The small molecule below binds the protein below.
Small molecule (SMILES): O=P(O)(O)O[C@@H]1[C@H](O)[C@H](O)[C@@H](OP(=O)(O)O)[C@H](OP(=O)(O)O)[C@H]1O

Binding-site contacts:
Ligand atom C5 contacts residue LYS569 of chain 1.A at 4.0 Å.
Ligand atom O1 contacts residue ARG568 of chain 1.A at 2.9 Å (salt-bridge).
Ligand atom C4 contacts residue LYS569 of chain 1.A at 4.2 Å.
Ligand atom O5 contacts residue TYR567 of chain 1.A at 4.0 Å.
Ligand atom C2 contacts residue ARG270 of chain 1.A at 4.2 Å.
Ligand atom O4 contacts residue ARG266 of chain 1.A at 4.1 Å.
Ligand atom O5 contacts residue LYS569 of chain 1.A at 3.3 Å.
Ligand atom O52 contacts residue TYR567 of chain 1.A at 2.2 Å (h-bond).
Ligand atom O53 contacts residue TYR567 of chain 1.A at 3.5 Å (h-bond).
Ligand atom O11 contacts residue ARG568 of chain 1.A at 2.6 Å (salt-bridge).
Ligand atom O52 contacts residue ARG510 of chain 1.A at 2.5 Å (salt-bridge).
Ligand atom O51 contacts residue LYS507 of chain 1.A at 3.9 Å.
Ligand atom O41 contacts residue LYS569 of chain 1.A at 3.7 Å.
Ligand atom P4 contacts residue THR268 of chain 1.A at 4.3 Å.
Ligand atom O43 contacts residue THR268 of chain 1.A at 3.1 Å (h-bond).
Ligand atom O6 contacts residue TYR567 of chain 1.A at 3.7 Å.
Ligand atom O52 contacts residue LYS569 of chain 1.A at 4.0 Å.
Ligand atom O42 contacts residue LEU269 of chain 1.A at 3.5 Å (h-bond).
Ligand atom O5 contacts residue ARG510 of chain 1.A at 4.3 Å.
Ligand atom P4 contacts residue LEU269 of chain 1.A at 4.3 Å.
Ligand atom P5 contacts residue LYS507 of chain 1.A at 3.9 Å.
Ligand atom O3 contacts residue ARG568 of chain 1.A at 3.1 Å (salt-bridge).
Ligand atom O43 contacts residue THR267 of chain 1.A at 4.2 Å.
Ligand atom O12 contacts residue ARG503 of chain 1.A at 3.8 Å.
Ligand atom O2 contacts residue ARG568 of chain 1.A at 4.3 Å.
Ligand atom O53 contacts residue LYS507 of chain 1.A at 3.5 Å.
Ligand atom O43 contacts residue LEU269 of chain 1.A at 3.7 Å.
Ligand atom P5 contacts residue ARG510 of chain 1.A at 3.9 Å.
Ligand atom O52 contacts residue LYS507 of chain 1.A at 3.6 Å.
Ligand atom P5 contacts residue TYR567 of chain 1.A at 3.3 Å.
Ligand atom O41 contacts residue ARG266 of chain 1.A at 2.8 Å (salt-bridge).
Ligand atom O6 contacts residue ARG503 of chain 1.A at 4.1 Å.
Ligand atom O43 contacts residue ARG266 of chain 1.A at 2.5 Å (salt-bridge).
Ligand atom C1 contacts residue ARG568 of chain 1.A at 4.2 Å.
Ligand atom C6 contacts residue LYS569 of chain 1.A at 4.0 Å.
Ligand atom O13 contacts residue ARG568 of chain 1.A at 4.1 Å.
Ligand atom O4 contacts residue ARG270 of chain 1.A at 3.8 Å.
Ligand atom P1 contacts residue ARG568 of chain 1.A at 3.3 Å.
Ligand atom P4 contacts residue ARG266 of chain 1.A at 3.2 Å.
Ligand atom O43 contacts residue ARG270 of chain 1.A at 4.3 Å.

Sequence of chain 1.A:
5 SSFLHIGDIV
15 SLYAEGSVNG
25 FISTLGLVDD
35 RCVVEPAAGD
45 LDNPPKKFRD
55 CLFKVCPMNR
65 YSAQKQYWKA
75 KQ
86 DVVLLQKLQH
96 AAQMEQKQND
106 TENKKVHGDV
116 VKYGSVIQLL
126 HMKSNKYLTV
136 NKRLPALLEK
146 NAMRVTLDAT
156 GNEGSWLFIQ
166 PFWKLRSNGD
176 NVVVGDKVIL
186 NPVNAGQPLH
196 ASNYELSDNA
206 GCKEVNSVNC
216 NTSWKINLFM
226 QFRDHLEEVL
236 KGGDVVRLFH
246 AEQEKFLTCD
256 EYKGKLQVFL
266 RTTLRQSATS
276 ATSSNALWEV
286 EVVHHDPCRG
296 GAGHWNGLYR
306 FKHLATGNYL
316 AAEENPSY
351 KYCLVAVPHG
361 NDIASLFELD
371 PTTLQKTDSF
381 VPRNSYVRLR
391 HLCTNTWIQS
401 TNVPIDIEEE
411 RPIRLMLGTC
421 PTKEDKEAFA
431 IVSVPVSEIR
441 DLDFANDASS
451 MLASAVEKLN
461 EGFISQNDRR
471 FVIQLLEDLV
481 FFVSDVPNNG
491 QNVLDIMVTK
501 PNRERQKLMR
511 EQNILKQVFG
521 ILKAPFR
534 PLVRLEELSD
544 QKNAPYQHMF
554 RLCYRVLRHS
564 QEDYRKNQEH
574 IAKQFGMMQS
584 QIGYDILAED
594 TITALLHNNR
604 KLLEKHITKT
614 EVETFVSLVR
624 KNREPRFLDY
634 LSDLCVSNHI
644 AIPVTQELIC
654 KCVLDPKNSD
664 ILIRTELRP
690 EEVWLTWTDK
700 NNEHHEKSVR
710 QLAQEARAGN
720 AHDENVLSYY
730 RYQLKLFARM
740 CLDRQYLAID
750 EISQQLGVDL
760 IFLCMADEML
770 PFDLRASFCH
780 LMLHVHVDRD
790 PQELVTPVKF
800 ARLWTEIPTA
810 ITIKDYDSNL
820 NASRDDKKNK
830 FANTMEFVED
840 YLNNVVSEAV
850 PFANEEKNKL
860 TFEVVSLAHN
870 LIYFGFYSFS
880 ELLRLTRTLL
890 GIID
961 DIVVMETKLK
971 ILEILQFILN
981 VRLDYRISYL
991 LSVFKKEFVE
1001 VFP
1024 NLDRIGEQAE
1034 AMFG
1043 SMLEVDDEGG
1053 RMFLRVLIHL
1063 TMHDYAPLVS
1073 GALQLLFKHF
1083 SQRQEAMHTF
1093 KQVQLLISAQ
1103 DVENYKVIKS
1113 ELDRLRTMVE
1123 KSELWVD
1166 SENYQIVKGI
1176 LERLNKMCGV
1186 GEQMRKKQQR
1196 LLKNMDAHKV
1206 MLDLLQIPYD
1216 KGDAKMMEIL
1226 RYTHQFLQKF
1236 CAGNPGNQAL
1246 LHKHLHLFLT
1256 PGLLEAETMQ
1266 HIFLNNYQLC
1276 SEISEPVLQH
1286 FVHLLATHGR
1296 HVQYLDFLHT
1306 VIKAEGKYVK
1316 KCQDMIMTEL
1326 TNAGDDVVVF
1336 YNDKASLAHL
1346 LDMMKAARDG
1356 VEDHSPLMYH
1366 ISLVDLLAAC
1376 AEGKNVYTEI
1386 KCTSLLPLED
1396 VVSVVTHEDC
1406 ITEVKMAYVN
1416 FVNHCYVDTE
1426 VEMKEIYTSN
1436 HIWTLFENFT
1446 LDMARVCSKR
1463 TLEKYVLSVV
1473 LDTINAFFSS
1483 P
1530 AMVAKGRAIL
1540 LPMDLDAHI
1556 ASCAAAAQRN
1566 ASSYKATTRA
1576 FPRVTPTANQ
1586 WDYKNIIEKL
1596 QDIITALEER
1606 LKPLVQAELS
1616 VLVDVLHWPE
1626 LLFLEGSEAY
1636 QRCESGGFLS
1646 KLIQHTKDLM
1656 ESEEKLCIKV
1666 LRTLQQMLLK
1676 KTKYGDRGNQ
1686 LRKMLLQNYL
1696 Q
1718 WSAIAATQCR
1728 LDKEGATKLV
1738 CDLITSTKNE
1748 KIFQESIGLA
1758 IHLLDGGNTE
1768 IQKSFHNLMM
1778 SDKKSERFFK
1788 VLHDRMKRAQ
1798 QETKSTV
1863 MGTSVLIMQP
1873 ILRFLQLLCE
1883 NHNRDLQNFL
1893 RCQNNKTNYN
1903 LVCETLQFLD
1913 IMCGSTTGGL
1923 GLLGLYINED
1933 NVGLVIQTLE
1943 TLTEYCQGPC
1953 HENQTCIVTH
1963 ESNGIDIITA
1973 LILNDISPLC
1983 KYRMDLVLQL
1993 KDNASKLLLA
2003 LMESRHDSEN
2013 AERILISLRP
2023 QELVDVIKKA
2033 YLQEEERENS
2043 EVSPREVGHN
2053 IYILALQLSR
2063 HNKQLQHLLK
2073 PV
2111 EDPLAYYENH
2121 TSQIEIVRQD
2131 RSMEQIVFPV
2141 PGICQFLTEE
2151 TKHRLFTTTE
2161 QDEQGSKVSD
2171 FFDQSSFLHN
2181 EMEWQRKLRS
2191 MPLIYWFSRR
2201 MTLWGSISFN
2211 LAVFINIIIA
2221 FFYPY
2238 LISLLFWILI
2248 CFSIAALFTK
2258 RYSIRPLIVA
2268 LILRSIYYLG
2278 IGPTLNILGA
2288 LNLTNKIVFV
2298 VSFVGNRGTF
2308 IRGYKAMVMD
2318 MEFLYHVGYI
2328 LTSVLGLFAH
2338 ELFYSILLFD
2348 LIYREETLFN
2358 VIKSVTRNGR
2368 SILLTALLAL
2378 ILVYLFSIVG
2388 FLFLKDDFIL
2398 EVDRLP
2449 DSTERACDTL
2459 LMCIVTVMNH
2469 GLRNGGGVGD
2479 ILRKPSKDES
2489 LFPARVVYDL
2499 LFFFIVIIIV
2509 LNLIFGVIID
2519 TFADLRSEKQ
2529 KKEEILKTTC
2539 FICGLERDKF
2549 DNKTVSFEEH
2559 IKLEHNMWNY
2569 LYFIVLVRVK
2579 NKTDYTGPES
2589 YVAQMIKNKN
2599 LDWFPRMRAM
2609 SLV